Sequence of chain 1.B:
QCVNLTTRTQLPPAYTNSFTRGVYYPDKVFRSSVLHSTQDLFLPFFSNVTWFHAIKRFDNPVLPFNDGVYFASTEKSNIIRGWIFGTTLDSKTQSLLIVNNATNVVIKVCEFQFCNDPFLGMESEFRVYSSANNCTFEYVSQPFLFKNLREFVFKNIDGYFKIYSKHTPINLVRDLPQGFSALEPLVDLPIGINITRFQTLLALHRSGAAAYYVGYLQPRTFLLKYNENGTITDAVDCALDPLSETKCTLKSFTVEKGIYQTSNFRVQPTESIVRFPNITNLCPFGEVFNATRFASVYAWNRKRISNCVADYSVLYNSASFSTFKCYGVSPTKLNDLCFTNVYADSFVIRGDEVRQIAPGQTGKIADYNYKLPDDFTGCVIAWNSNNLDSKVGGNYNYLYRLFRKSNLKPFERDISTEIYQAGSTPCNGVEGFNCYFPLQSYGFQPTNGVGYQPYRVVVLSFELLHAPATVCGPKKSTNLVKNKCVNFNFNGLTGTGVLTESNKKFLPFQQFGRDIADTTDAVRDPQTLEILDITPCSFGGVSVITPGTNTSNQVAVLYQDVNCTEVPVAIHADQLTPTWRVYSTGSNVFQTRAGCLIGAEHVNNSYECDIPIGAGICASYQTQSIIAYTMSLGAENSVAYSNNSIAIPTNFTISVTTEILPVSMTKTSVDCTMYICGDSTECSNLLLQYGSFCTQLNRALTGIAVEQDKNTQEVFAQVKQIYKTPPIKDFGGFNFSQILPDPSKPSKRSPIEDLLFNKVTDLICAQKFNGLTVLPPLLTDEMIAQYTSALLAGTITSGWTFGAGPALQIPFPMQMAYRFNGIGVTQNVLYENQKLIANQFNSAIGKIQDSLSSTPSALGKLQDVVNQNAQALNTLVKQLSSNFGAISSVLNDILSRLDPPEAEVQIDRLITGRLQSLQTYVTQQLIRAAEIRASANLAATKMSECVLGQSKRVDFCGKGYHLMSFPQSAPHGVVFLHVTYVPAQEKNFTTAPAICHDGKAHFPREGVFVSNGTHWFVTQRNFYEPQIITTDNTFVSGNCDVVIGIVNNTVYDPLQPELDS

Sequence of chain 1.A:
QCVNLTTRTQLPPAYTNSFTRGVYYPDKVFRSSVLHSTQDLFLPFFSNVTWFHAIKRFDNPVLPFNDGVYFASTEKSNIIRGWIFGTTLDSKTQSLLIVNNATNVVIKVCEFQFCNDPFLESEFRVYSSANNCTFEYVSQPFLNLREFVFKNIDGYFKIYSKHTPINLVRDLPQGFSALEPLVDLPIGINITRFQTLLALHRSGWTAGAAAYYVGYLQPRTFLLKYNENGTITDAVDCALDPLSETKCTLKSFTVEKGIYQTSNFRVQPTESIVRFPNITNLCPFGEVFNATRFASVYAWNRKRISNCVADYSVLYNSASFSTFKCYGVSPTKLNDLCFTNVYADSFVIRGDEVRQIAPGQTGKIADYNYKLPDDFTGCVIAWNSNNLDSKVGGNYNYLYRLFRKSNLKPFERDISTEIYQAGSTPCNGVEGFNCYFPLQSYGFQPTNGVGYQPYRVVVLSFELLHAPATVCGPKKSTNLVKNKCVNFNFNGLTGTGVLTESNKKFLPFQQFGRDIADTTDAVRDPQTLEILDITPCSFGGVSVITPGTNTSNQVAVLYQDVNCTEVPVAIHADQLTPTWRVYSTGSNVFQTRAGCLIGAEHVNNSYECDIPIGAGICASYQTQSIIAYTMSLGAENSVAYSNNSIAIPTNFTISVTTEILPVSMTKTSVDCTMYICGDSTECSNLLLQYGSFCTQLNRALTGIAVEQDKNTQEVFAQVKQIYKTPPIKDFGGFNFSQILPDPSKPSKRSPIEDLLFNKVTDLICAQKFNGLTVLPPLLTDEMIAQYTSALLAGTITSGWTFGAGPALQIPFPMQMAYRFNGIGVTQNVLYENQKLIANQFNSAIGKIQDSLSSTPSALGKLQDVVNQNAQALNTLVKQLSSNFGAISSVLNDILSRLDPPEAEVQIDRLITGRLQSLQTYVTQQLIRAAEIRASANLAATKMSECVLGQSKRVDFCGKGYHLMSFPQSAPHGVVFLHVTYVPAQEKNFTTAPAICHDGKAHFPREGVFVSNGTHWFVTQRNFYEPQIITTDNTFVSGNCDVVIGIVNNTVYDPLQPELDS

The small molecule below binds the protein below.
Small molecule (SMILES): CC(=O)N[C@@H]1[C@@H](O)[C@H](O)[C@@H](CO)O[C@H]1O

Binding-site contacts:
Ligand atom C5 contacts residue ASN1074 of chain 1.A at 3.7 Å.
Ligand atom O7 contacts residue ASN1074 of chain 1.A at 3.5 Å (h-bond).
Ligand atom C4 contacts residue ASN1074 of chain 1.A at 4.2 Å.
Ligand atom N2 contacts residue ASN1074 of chain 1.A at 2.9 Å (h-bond).
Ligand atom C2 contacts residue ASN1074 of chain 1.A at 2.4 Å.
Ligand atom C3 contacts residue ASN1074 of chain 1.A at 3.8 Å.
Ligand atom C7 contacts residue ASN1074 of chain 1.A at 3.4 Å.
Ligand atom C1 contacts residue ASN1074 of chain 1.A at 1.4 Å.
Ligand atom C3 contacts residue ALA706 of chain 1.A at 4.1 Å (hydrophobic).
Ligand atom O3 contacts residue ALA706 of chain 1.A at 4.2 Å.
Ligand atom O5 contacts residue ASN1074 of chain 1.A at 2.4 Å (h-bond).
Ligand atom C8 contacts residue ASN1074 of chain 1.A at 4.5 Å.
Ligand atom N2 contacts residue GLN895 of chain 1.B at 4.5 Å.